Binding-site contacts:
Ligand atom C4 contacts residue SER309 of chain 1.A at 3.7 Å.
Ligand atom C2 contacts residue ASP304 of chain 1.A at 4.1 Å.
Ligand atom C4 contacts residue ASP310 of chain 1.A at 4.0 Å.
Ligand atom O2 contacts residue VAL303 of chain 1.A at 4.2 Å.
Ligand atom C1 contacts residue VAL303 of chain 1.A at 3.6 Å (hydrophobic).
Ligand atom C2 contacts residue GLY305 of chain 1.A at 3.7 Å.
Ligand atom O1 contacts residue GLY305 of chain 1.A at 4.2 Å.
Ligand atom O1 contacts residue ASP304 of chain 1.A at 3.4 Å (salt-bridge).
Ligand atom O2 contacts residue GLY305 of chain 1.A at 4.4 Å.
Ligand atom O2 contacts residue SER309 of chain 1.A at 4.1 Å.
Ligand atom C1 contacts residue ASP304 of chain 1.A at 3.9 Å.
Ligand atom O1 contacts residue VAL303 of chain 1.A at 4.3 Å.
Ligand atom C2 contacts residue VAL303 of chain 1.A at 4.3 Å (hydrophobic).
Ligand atom C1 contacts residue GLY305 of chain 1.A at 4.0 Å.
Ligand atom O4 contacts residue ASP310 of chain 1.A at 4.3 Å.
Ligand atom C3 contacts residue SER309 of chain 1.A at 4.5 Å.

The small molecule below binds the protein below.
Small molecule (SMILES): O=CCOCCO

Sequence of chain 1.A:
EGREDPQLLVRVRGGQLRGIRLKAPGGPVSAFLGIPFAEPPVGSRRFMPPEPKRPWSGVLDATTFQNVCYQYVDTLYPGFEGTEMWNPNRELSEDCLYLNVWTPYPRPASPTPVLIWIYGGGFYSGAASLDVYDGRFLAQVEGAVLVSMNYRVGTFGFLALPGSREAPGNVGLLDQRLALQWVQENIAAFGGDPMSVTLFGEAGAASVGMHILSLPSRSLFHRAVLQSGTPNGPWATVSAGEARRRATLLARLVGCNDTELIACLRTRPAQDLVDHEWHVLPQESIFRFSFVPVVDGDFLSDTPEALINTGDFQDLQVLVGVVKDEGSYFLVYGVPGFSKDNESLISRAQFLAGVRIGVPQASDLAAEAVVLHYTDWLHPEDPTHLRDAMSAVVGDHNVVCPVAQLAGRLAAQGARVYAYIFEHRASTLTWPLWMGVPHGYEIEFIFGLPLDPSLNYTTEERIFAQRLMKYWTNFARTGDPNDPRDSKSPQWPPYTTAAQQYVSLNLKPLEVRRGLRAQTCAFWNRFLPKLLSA